Sequence of chain 8.A:
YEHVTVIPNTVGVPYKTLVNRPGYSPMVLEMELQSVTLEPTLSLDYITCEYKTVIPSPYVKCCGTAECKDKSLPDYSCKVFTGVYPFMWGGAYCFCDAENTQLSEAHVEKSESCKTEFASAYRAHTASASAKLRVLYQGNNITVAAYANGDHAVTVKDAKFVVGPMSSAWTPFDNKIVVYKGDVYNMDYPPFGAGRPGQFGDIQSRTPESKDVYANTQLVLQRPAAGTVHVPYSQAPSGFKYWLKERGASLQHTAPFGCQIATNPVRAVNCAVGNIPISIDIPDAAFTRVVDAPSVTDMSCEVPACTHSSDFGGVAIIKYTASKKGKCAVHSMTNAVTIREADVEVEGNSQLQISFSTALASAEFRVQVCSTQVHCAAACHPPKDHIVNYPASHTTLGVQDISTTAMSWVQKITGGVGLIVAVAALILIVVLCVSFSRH

Binding-site contacts:
Ligand atom C6 contacts residue THR116 of chain 8.A at 3.5 Å.
Ligand atom C5 contacts residue THR116 of chain 8.A at 3.5 Å.
Ligand atom C1 contacts residue THR116 of chain 8.A at 3.3 Å.
Ligand atom C3 contacts residue ASN259 of chain 8.B at 3.8 Å.
Ligand atom C4 contacts residue ASN259 of chain 8.B at 4.2 Å.
Ligand atom C7 contacts residue ASN259 of chain 8.B at 3.1 Å.
Ligand atom N2 contacts residue ASN259 of chain 8.B at 2.9 Å (h-bond).
Ligand atom O5 contacts residue ASN259 of chain 8.B at 2.4 Å (h-bond).
Ligand atom C1 contacts residue ASN259 of chain 8.B at 1.4 Å.
Ligand atom C2 contacts residue ASN259 of chain 8.B at 2.4 Å.
Ligand atom O7 contacts residue ASN259 of chain 8.B at 3.0 Å (h-bond).
Ligand atom C6 contacts residue LYS115 of chain 8.A at 3.9 Å.
Ligand atom O5 contacts residue THR116 of chain 8.A at 2.6 Å (h-bond).
Ligand atom O6 contacts residue LYS115 of chain 8.A at 4.4 Å.
Ligand atom C5 contacts residue ASN259 of chain 8.B at 3.7 Å.
Ligand atom C6 contacts residue PHE118 of chain 8.A at 4.4 Å (hydrophobic).
Ligand atom O6 contacts residue PHE118 of chain 8.A at 3.9 Å.
Ligand atom C8 contacts residue ASN259 of chain 8.B at 4.1 Å.

Sequence of chain 8.B:
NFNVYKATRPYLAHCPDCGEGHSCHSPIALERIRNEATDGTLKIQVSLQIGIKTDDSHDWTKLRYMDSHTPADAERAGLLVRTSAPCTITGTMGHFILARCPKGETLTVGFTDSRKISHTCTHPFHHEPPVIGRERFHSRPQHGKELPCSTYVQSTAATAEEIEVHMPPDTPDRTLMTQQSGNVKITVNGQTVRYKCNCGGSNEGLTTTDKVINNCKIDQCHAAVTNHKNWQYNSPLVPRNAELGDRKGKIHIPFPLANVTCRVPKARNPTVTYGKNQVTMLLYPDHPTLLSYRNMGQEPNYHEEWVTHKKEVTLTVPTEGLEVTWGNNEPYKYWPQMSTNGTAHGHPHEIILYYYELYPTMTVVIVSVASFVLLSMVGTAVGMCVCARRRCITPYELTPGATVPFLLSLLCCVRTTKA

This small molecule binds to this protein.
Small molecule (SMILES): CC(=O)N[C@@H]1[C@@H](O)[C@H](O)[C@@H](CO)O[C@H]1O